A protein and the small-molecule ligand that binds it are described below.
Small molecule (SMILES): CC(C)C[C@H](N)C(=O)N[C@@H](CCCN=C(N)N)C(=O)N[C@@H](CC(N)=O)C(=O)N[C@@H](CCC(N)=O)C(=O)N[C@@H](CO)C(=O)N[C@H](C(=O)N[C@@H](Cc1ccccc1)C(=O)N[C@@H](CC(N)=O)C(=O)N[C@@H](Cc1ccccc1)C(=O)O)C(C)C

Binding-site contacts:
Ligand atom NE contacts residue GLU45 of chain 1.A at 2.7 Å (salt-bridge).
Ligand atom NE contacts residue CYS67 of chain 1.A at 3.5 Å (h-bond).
Ligand atom OD1 contacts residue ASP77 of chain 1.A at 3.0 Å (salt-bridge).
Ligand atom CD2 contacts residue LEU81 of chain 1.A at 3.1 Å (hydrophobic).
Ligand atom ND2 contacts residue LEU156 of chain 1.A at 3.4 Å.
Ligand atom O contacts residue TRP147 of chain 1.A at 2.9 Å (h-bond).
Ligand atom CG1 contacts residue THR73 of chain 1.A at 3.4 Å.
Ligand atom O contacts residue TYR159 of chain 1.A at 2.6 Å (h-bond).
Ligand atom O contacts residue LYS146 of chain 1.A at 2.8 Å (salt-bridge).
Ligand atom C contacts residue TYR7 of chain 1.A at 3.4 Å (hydrophobic).
Ligand atom O contacts residue ARG62 of chain 1.A at 3.1 Å (salt-bridge).
Ligand atom N contacts residue GLU63 of chain 1.A at 2.9 Å (salt-bridge).
Ligand atom CE2 contacts residue LEU95 of chain 1.A at 3.5 Å (hydrophobic).
Ligand atom CA contacts residue TYR171 of chain 1.A at 3.4 Å (hydrophobic).
Ligand atom CG contacts residue GLU63 of chain 1.A at 3.5 Å.
Ligand atom CA contacts residue TYR7 of chain 1.A at 3.4 Å (hydrophobic).
Ligand atom N contacts residue TYR171 of chain 1.A at 2.7 Å (h-bond).
Ligand atom N contacts residue TYR99 of chain 1.A at 2.9 Å (h-bond).
Ligand atom ND2 contacts residue GLU76 of chain 1.A at 3.5 Å (salt-bridge).
Ligand atom CG contacts residue ARG62 of chain 1.A at 3.5 Å.
Ligand atom NH2 contacts residue THR24 of chain 1.A at 3.1 Å (h-bond).
Ligand atom NH2 contacts residue GLU45 of chain 1.A at 2.9 Å (salt-bridge).
Ligand atom OXT contacts residue THR143 of chain 1.A at 2.7 Å (h-bond).
Ligand atom OD1 contacts residue GLU76 of chain 1.A at 3.0 Å (salt-bridge).
Ligand atom N contacts residue TYR7 of chain 1.A at 2.9 Å (h-bond).
Ligand atom OXT contacts residue LYS146 of chain 1.A at 3.5 Å.
Ligand atom CA contacts residue TYR99 of chain 1.A at 3.3 Å (hydrophobic).
Ligand atom CD1 contacts residue VAL152 of chain 1.A at 3.5 Å (hydrophobic).
Ligand atom N contacts residue ASP77 of chain 1.A at 2.9 Å (salt-bridge).
Ligand atom CB contacts residue TYR99 of chain 1.A at 3.4 Å (hydrophobic).
Ligand atom C contacts residue TYR84 of chain 1.A at 3.5 Å (hydrophobic).
Ligand atom CZ contacts residue THR24 of chain 1.A at 3.4 Å.
Ligand atom NH1 contacts residue THR24 of chain 1.A at 2.9 Å (h-bond).
Ligand atom CB contacts residue TRP167 of chain 1.A at 3.5 Å (hydrophobic).
Ligand atom CZ contacts residue GLU45 of chain 1.A at 3.2 Å.
Ligand atom OXT contacts residue TYR84 of chain 1.A at 2.7 Å (h-bond).
Ligand atom CB contacts residue THR143 of chain 1.A at 3.5 Å.
Ligand atom NH1 contacts residue HIS9 of chain 1.A at 3.3 Å (h-bond).
Ligand atom CA contacts residue ASP77 of chain 1.A at 3.5 Å.
Ligand atom CB contacts residue GLU63 of chain 1.A at 3.5 Å.

Sequence of chain 1.A:
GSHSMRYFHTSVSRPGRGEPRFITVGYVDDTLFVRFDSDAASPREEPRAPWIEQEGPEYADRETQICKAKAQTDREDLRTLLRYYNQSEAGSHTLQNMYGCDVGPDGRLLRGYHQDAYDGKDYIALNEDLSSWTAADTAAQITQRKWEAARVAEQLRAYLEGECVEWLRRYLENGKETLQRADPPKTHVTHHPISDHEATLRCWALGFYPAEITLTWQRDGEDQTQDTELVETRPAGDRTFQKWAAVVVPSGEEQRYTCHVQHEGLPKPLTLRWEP